The small molecule below binds the protein below.
Small molecule (SMILES): CC(=O)N[C@@H]1[C@@H](O)[C@H](O)[C@@H](CO)O[C@H]1O

Binding-site contacts:
Ligand atom O6 contacts residue TYR23 of chain 1.D at 4.2 Å.
Ligand atom C8 contacts residue ASN36 of chain 1.D at 4.3 Å.
Ligand atom C3 contacts residue ASN36 of chain 1.D at 3.8 Å.
Ligand atom O6 contacts residue PRO8 of chain 1.D at 3.7 Å.
Ligand atom O7 contacts residue ASN36 of chain 1.D at 2.8 Å (h-bond).
Ligand atom C6 contacts residue SER6 of chain 1.D at 4.0 Å.
Ligand atom C2 contacts residue ASN36 of chain 1.D at 2.5 Å.
Ligand atom O5 contacts residue PRO8 of chain 1.D at 3.9 Å.
Ligand atom C6 contacts residue TYR23 of chain 1.D at 3.1 Å (hydrophobic).
Ligand atom C5 contacts residue ASN36 of chain 1.D at 3.7 Å.
Ligand atom C1 contacts residue GLU35 of chain 1.D at 3.4 Å.
Ligand atom C1 contacts residue ASN36 of chain 1.D at 1.5 Å.
Ligand atom O7 contacts residue THR38 of chain 1.D at 4.5 Å.
Ligand atom C8 contacts residue GLU35 of chain 1.D at 3.8 Å.
Ligand atom O3 contacts residue GLU35 of chain 1.D at 3.9 Å.
Ligand atom C7 contacts residue ASN36 of chain 1.D at 3.1 Å.
Ligand atom C4 contacts residue ASN36 of chain 1.D at 4.3 Å.
Ligand atom C2 contacts residue TYR23 of chain 1.D at 4.5 Å (hydrophobic).
Ligand atom C5 contacts residue PRO8 of chain 1.D at 4.4 Å (hydrophobic).
Ligand atom C7 contacts residue GLU35 of chain 1.D at 3.5 Å.
Ligand atom C4 contacts residue TYR23 of chain 1.D at 4.2 Å (hydrophobic).
Ligand atom C6 contacts residue PRO8 of chain 1.D at 3.7 Å (hydrophobic).
Ligand atom O5 contacts residue GLU35 of chain 1.D at 4.5 Å.
Ligand atom C2 contacts residue GLU35 of chain 1.D at 3.2 Å.
Ligand atom C1 contacts residue TYR23 of chain 1.D at 3.2 Å (hydrophobic).
Ligand atom C5 contacts residue GLU35 of chain 1.D at 4.5 Å.
Ligand atom N2 contacts residue GLU35 of chain 1.D at 2.6 Å (salt-bridge).
Ligand atom N2 contacts residue ASN36 of chain 1.D at 3.0 Å (h-bond).
Ligand atom C3 contacts residue GLU35 of chain 1.D at 3.3 Å.
Ligand atom O5 contacts residue ASN36 of chain 1.D at 2.4 Å (h-bond).
Ligand atom O5 contacts residue TYR23 of chain 1.D at 2.7 Å (h-bond).
Ligand atom C5 contacts residue TYR23 of chain 1.D at 2.8 Å (hydrophobic).
Ligand atom C3 contacts residue TYR23 of chain 1.D at 4.5 Å (hydrophobic).
Ligand atom O6 contacts residue SER6 of chain 1.D at 3.5 Å (h-bond).

Sequence of chain 1.D:
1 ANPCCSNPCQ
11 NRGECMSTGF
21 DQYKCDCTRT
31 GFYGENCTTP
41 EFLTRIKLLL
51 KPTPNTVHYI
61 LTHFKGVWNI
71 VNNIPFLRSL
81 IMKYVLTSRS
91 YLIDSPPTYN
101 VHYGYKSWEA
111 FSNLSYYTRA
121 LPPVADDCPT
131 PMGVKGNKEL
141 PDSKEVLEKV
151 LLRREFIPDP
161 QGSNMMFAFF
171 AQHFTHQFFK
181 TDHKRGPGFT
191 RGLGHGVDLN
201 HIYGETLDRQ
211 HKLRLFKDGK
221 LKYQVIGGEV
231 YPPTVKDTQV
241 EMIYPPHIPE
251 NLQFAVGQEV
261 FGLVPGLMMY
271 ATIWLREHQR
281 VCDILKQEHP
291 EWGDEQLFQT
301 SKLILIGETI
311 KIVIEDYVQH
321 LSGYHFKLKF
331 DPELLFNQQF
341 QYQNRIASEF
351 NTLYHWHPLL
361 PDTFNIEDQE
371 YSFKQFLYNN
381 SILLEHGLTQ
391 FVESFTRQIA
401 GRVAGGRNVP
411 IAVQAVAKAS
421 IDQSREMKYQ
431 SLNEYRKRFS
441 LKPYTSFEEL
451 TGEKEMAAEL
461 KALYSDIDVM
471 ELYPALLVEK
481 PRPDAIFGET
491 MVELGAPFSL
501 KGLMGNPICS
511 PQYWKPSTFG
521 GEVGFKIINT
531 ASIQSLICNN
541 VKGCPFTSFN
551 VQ